Sequence of chain 2.B:
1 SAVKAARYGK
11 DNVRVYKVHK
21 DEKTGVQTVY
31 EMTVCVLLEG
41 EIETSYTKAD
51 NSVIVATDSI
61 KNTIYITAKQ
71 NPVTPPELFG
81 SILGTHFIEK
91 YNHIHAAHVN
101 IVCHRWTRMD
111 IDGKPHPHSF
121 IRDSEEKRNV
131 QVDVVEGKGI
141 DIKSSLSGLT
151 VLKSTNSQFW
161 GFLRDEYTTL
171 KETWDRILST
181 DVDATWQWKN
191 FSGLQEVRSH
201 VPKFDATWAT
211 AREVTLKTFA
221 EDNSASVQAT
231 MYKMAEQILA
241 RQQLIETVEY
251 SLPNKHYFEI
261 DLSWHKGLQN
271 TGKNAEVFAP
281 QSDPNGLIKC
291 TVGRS

Sequence of chain 1.B:
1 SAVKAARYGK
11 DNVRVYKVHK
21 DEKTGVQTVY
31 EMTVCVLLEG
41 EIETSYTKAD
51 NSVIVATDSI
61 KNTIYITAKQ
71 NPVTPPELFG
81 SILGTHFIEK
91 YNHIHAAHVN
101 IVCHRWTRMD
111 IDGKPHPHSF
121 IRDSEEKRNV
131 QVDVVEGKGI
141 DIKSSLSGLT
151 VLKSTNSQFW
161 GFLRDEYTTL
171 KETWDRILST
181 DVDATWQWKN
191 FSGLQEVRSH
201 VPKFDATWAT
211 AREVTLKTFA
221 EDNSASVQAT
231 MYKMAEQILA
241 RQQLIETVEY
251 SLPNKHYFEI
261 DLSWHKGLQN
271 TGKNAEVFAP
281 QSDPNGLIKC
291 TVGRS

Binding-site contacts:
Ligand atom C4 contacts residue ASN254 of chain 1.B at 4.0 Å.
Ligand atom O6 contacts residue TYR8 of chain 2.B at 3.7 Å.
Ligand atom O2 contacts residue ASN254 of chain 1.B at 4.0 Å.
Ligand atom O6 contacts residue GLN228 of chain 1.B at 2.8 Å (h-bond).
Ligand atom N1 contacts residue GLN228 of chain 1.B at 3.0 Å (h-bond).
Ligand atom C2 contacts residue VAL227 of chain 1.B at 4.0 Å (hydrophobic).
Ligand atom N1 contacts residue PHE159 of chain 1.B at 3.6 Å.
Ligand atom O2 contacts residue VAL227 of chain 1.B at 3.0 Å (h-bond).
Ligand atom C2 contacts residue ASN254 of chain 1.B at 3.9 Å.
Ligand atom C2 contacts residue ARG176 of chain 1.B at 3.5 Å.
Ligand atom C6 contacts residue PHE159 of chain 1.B at 3.4 Å (hydrophobic).
Ligand atom C2 contacts residue PHE159 of chain 1.B at 3.7 Å (hydrophobic).
Ligand atom C4 contacts residue PHE159 of chain 1.B at 3.3 Å (hydrophobic).
Ligand atom N7 contacts residue ALA56 of chain 2.B at 3.4 Å.
Ligand atom C6 contacts residue GLN228 of chain 1.B at 3.7 Å.
Ligand atom C6 contacts residue THR57 of chain 2.B at 3.9 Å.
Ligand atom N9 contacts residue THR57 of chain 2.B at 3.8 Å.
Ligand atom N3 contacts residue ASN254 of chain 1.B at 3.4 Å (h-bond).
Ligand atom C5 contacts residue THR57 of chain 2.B at 3.7 Å.
Ligand atom O6 contacts residue THR57 of chain 2.B at 3.7 Å.
Ligand atom C5 contacts residue PHE159 of chain 1.B at 3.4 Å (hydrophobic).
Ligand atom C2 contacts residue GLN228 of chain 1.B at 3.8 Å.
Ligand atom N9 contacts residue LEU170 of chain 1.B at 3.9 Å.
Ligand atom N7 contacts residue PHE159 of chain 1.B at 3.6 Å.
Ligand atom N8 contacts residue ALA56 of chain 2.B at 3.6 Å.
Ligand atom O2 contacts residue PHE159 of chain 1.B at 3.9 Å.
Ligand atom C4 contacts residue ARG176 of chain 1.B at 3.9 Å.
Ligand atom N8 contacts residue THR57 of chain 2.B at 3.2 Å (h-bond).
Ligand atom O2 contacts residue SER226 of chain 1.B at 3.6 Å.
Ligand atom N7 contacts residue THR57 of chain 2.B at 2.8 Å (h-bond).
Ligand atom O2 contacts residue GLN228 of chain 1.B at 3.8 Å.
Ligand atom N8 contacts residue ASP58 of chain 2.B at 3.9 Å.
Ligand atom N3 contacts residue ARG176 of chain 1.B at 3.1 Å (salt-bridge).
Ligand atom O2 contacts residue ARG176 of chain 1.B at 2.8 Å (salt-bridge).
Ligand atom O6 contacts residue PHE159 of chain 1.B at 3.9 Å.
Ligand atom N8 contacts residue LEU170 of chain 1.B at 3.7 Å.
Ligand atom N9 contacts residue PHE159 of chain 1.B at 3.5 Å.
Ligand atom N8 contacts residue PHE159 of chain 1.B at 3.6 Å.
Ligand atom O6 contacts residue ILE54 of chain 2.B at 3.4 Å.
Ligand atom N3 contacts residue PHE159 of chain 1.B at 3.7 Å.

The protein below binds the small molecule below.
Small molecule (SMILES): O=c1[nH]c(=O)c2nn[nH]c2[nH]1